Binding-site contacts:
Ligand atom N8 contacts residue LEU33 of chain 1.B at 3.6 Å.
Ligand atom NA4 contacts residue CYS113 of chain 1.B at 3.3 Å.
Ligand atom N1 contacts residue ASP32 of chain 1.B at 2.8 Å (salt-bridge).
Ligand atom N3 contacts residue NDP1 of chain 1.J at 3.6 Å.
Ligand atom C8A contacts residue ASP32 of chain 1.B at 3.6 Å.
Ligand atom C2 contacts residue ASP32 of chain 1.B at 3.6 Å.
Ligand atom NA4 contacts residue TYR119 of chain 1.B at 3.5 Å (h-bond).
Ligand atom NA4 contacts residue PHE36 of chain 1.B at 3.4 Å.
Ligand atom C4 contacts residue NDP1 of chain 1.J at 3.2 Å.
Ligand atom N5 contacts residue NDP1 of chain 1.J at 3.4 Å.
Ligand atom NA4 contacts residue NDP1 of chain 1.J at 3.6 Å.
Ligand atom C7 contacts residue LEU25 of chain 1.B at 3.5 Å (hydrophobic).
Ligand atom C4A contacts residue NDP1 of chain 1.J at 3.1 Å.
Ligand atom N1 contacts residue ALA11 of chain 1.B at 3.5 Å.
Ligand atom C4 contacts residue VAL9 of chain 1.B at 3.5 Å (hydrophobic).
Ligand atom NA2 contacts residue ALA11 of chain 1.B at 3.6 Å.
Ligand atom NA2 contacts residue THR134 of chain 1.B at 3.1 Å (h-bond).
Ligand atom O2 contacts residue SER37 of chain 1.B at 3.3 Å (h-bond).
Ligand atom N3 contacts residue VAL9 of chain 1.B at 3.4 Å.
Ligand atom NA2 contacts residue ASP32 of chain 1.B at 2.9 Å (salt-bridge).
Ligand atom N3 contacts residue VAL10 of chain 1.B at 3.3 Å (h-bond).
Ligand atom NA4 contacts residue VAL9 of chain 1.B at 2.6 Å (h-bond).
Ligand atom N8 contacts residue ASP32 of chain 1.B at 3.5 Å (salt-bridge).
Ligand atom O2 contacts residue ARG70 of chain 1.B at 3.0 Å (salt-bridge).
Ligand atom C7 contacts residue LEU33 of chain 1.B at 3.7 Å (hydrophobic).
Ligand atom C2 contacts residue VAL10 of chain 1.B at 3.6 Å (hydrophobic).
Ligand atom C2 contacts residue ALA11 of chain 1.B at 3.6 Å (hydrophobic).
Ligand atom O1 contacts residue ARG70 of chain 1.B at 2.8 Å (salt-bridge).
Ligand atom CM contacts residue THR58 of chain 1.B at 3.5 Å.
Ligand atom CT contacts residue SER37 of chain 1.B at 3.6 Å.
Ligand atom O1 contacts residue SER37 of chain 1.B at 3.3 Å.
Ligand atom CT contacts residue ARG70 of chain 1.B at 3.3 Å.
Ligand atom C8A contacts residue NDP1 of chain 1.J at 3.5 Å.
Ligand atom C15 contacts residue PHE36 of chain 1.B at 3.5 Å (hydrophobic).
Ligand atom N3 contacts residue ALA11 of chain 1.B at 3.6 Å.
Ligand atom C13 contacts residue ILE62 of chain 1.B at 3.7 Å (hydrophobic).
Ligand atom NA2 contacts residue VAL10 of chain 1.B at 3.4 Å (h-bond).
Ligand atom C16 contacts residue PHE36 of chain 1.B at 3.5 Å (hydrophobic).
Ligand atom C4 contacts residue PHE36 of chain 1.B at 3.5 Å (hydrophobic).
Ligand atom C14 contacts residue ILE62 of chain 1.B at 3.6 Å (hydrophobic).

This small molecule binds to this protein.
Small molecule (SMILES): CN(Cc1cnc2nc(N)nc(N)c2n1)c1ccc(C(=O)N[C@@H](CCC(=O)O)C(=O)O)cc1

Sequence of chain 1.B:
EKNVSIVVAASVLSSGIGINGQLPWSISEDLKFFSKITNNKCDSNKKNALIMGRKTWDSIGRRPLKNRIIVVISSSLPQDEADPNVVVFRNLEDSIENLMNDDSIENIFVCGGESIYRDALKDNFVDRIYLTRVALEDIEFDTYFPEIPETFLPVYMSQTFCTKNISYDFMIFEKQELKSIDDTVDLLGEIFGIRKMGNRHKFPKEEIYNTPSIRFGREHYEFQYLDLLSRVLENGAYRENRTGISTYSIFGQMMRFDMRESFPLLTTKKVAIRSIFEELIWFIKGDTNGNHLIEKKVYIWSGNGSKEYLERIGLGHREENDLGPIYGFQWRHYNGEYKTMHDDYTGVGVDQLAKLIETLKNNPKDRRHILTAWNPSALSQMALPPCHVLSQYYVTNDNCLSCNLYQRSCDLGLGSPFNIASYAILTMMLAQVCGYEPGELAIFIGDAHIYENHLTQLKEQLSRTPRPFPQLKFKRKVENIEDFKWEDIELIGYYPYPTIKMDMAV